Binding-site contacts:
Ligand atom C11 contacts residue ILE280 of chain 1.H at 3.8 Å (hydrophobic).
Ligand atom C7 contacts residue MET301 of chain 1.H at 3.5 Å (hydrophobic).
Ligand atom C11 contacts residue ASN265 of chain 1.H at 3.9 Å.
Ligand atom C21 contacts residue ASP262 of chain 1.H at 3.7 Å.
Ligand atom C9 contacts residue PHE316 of chain 1.H at 3.5 Å (hydrophobic).
Ligand atom CL25 contacts residue HIS104 of chain 1.H at 3.9 Å.
Ligand atom C4 contacts residue GLN313 of chain 1.H at 4.0 Å.
Ligand atom C11 contacts residue THR277 of chain 1.H at 3.7 Å.
Ligand atom C6 contacts residue SER312 of chain 1.H at 3.4 Å.
Ligand atom OA contacts residue PHE316 of chain 1.H at 3.3 Å.
Ligand atom C13 contacts residue TYR103 of chain 1.H at 3.9 Å (hydrophobic).
Ligand atom C11 contacts residue GLN313 of chain 1.H at 3.7 Å.
Ligand atom C6 contacts residue MET301 of chain 1.H at 3.7 Å (hydrophobic).
Ligand atom O3 contacts residue PHE316 of chain 1.H at 3.6 Å.
Ligand atom CL20 contacts residue ASP262 of chain 1.H at 3.3 Å.
Ligand atom O3 contacts residue GLN313 of chain 1.H at 3.4 Å (h-bond).
Ligand atom C21 contacts residue MET217 of chain 1.H at 3.6 Å (hydrophobic).
Ligand atom N22 contacts residue MG1 of chain 1.HA at 3.9 Å.
Ligand atom C7 contacts residue SER312 of chain 1.H at 3.8 Å.
Ligand atom O10 contacts residue GLN313 of chain 1.H at 3.2 Å (h-bond).
Ligand atom C5 contacts residue GLN313 of chain 1.H at 3.3 Å.
Ligand atom C21 contacts residue THR215 of chain 1.H at 3.3 Å.
Ligand atom N22 contacts residue MET217 of chain 1.H at 3.7 Å.
Ligand atom C14 contacts residue PHE316 of chain 1.H at 3.5 Å (hydrophobic).
Ligand atom C13 contacts residue PHE316 of chain 1.H at 4.0 Å (hydrophobic).
Ligand atom C1 contacts residue PHE316 of chain 1.H at 3.3 Å (hydrophobic).
Ligand atom C6 contacts residue GLN313 of chain 1.H at 3.6 Å.
Ligand atom C2 contacts residue PHE316 of chain 1.H at 3.4 Å (hydrophobic).
Ligand atom C9 contacts residue ILE280 of chain 1.H at 4.0 Å (hydrophobic).
Ligand atom C12 contacts residue ASN265 of chain 1.H at 3.7 Å.
Ligand atom O10 contacts residue ILE280 of chain 1.H at 3.6 Å.
Ligand atom C19 contacts residue MET217 of chain 1.H at 4.0 Å (hydrophobic).
Ligand atom N22 contacts residue THR215 of chain 1.H at 3.7 Å.
Ligand atom C5 contacts residue PHE284 of chain 1.H at 3.9 Å (hydrophobic).
Ligand atom C5 contacts residue MET281 of chain 1.H at 3.9 Å (hydrophobic).
Ligand atom C19 contacts residue ASP262 of chain 1.H at 3.9 Å.
Ligand atom CA contacts residue PHE316 of chain 1.H at 3.5 Å (hydrophobic).
Ligand atom C12 contacts residue PHE316 of chain 1.H at 4.0 Å (hydrophobic).
Ligand atom CL20 contacts residue LEU263 of chain 1.H at 3.4 Å.
Ligand atom OB contacts residue PHE316 of chain 1.H at 3.9 Å.

Sequence of chain 1.H:
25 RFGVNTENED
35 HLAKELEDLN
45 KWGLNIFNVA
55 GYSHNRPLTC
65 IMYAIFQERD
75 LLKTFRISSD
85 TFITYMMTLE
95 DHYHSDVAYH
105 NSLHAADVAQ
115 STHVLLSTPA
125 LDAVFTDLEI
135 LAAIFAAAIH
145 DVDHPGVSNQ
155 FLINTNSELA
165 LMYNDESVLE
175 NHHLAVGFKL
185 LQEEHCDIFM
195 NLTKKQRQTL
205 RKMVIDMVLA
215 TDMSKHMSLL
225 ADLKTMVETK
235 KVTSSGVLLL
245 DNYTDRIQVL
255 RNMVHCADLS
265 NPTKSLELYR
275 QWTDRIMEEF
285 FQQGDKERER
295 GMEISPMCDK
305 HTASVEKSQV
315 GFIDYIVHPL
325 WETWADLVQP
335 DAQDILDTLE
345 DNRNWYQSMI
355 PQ

This protein binds this small molecule.
Small molecule (SMILES): COc1ccc2c(Nc3c(Cl)cncc3Cl)cc(=O)oc2c1OC1CCCC1